Binding-site contacts:
Ligand atom C3 contacts residue ASN1131 of chain 1.A at 3.8 Å.
Ligand atom N2 contacts residue ASN1131 of chain 1.A at 2.9 Å (h-bond).
Ligand atom O7 contacts residue ASN1131 of chain 1.A at 3.0 Å (h-bond).
Ligand atom C8 contacts residue ASN1131 of chain 1.A at 4.4 Å.
Ligand atom C1 contacts residue ASN1131 of chain 1.A at 1.4 Å.
Ligand atom C7 contacts residue ASN1131 of chain 1.A at 3.2 Å.
Ligand atom C5 contacts residue ASN1131 of chain 1.A at 3.6 Å.
Ligand atom O5 contacts residue ASN1131 of chain 1.A at 2.3 Å (h-bond).
Ligand atom C2 contacts residue ASN1131 of chain 1.A at 2.5 Å.
Ligand atom C4 contacts residue ASN1131 of chain 1.A at 4.2 Å.

Sequence of chain 1.A:
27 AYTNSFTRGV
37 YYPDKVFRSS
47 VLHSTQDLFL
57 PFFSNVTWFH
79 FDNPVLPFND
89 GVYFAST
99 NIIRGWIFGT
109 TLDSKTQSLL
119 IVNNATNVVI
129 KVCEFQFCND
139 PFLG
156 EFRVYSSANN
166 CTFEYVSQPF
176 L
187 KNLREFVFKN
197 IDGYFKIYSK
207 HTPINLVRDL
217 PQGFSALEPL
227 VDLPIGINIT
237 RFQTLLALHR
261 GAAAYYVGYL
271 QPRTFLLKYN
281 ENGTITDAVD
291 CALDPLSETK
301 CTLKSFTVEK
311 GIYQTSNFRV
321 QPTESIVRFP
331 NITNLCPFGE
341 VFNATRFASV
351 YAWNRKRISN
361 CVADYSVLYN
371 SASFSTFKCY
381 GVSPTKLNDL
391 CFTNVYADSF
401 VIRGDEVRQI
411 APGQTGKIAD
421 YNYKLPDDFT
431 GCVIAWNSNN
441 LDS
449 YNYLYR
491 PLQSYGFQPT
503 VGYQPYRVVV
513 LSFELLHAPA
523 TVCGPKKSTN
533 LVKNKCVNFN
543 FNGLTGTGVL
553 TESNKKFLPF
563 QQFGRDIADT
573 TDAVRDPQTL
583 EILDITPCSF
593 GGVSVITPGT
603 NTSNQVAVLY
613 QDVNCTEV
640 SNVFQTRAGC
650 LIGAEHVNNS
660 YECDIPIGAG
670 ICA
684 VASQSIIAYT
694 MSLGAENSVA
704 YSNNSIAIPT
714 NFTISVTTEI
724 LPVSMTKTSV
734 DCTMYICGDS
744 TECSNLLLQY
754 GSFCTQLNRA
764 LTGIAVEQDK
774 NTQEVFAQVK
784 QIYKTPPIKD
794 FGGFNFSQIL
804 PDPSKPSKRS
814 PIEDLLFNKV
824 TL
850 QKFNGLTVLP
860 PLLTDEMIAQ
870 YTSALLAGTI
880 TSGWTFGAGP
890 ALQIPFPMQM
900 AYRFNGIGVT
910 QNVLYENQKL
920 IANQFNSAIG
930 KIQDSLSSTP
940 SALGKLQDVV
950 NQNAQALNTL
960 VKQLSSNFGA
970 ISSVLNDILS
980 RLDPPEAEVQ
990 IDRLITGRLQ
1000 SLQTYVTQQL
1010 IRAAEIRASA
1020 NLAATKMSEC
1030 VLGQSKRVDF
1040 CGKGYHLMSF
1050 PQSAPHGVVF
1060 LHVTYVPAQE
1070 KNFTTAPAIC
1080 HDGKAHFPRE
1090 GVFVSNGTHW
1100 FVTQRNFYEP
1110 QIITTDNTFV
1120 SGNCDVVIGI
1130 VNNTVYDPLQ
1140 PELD

This small molecule binds to this protein.
Small molecule (SMILES): CC(=O)N[C@@H]1[C@@H](O)[C@H](O)[C@@H](CO)O[C@H]1O